Binding-site contacts:
Ligand atom C2 contacts residue VAL165 of chain 1.B at 3.5 Å (hydrophobic).
Ligand atom O6 contacts residue ILE113 of chain 1.B at 3.9 Å.
Ligand atom C6 contacts residue LYS143 of chain 1.B at 3.6 Å.
Ligand atom O6 contacts residue ALA163 of chain 1.B at 3.4 Å (h-bond).
Ligand atom N3 contacts residue LEU170 of chain 1.B at 4.1 Å.
Ligand atom N3 contacts residue PRP1 of chain 1.J at 4.2 Å.
Ligand atom N8 contacts residue GLN115 of chain 1.B at 2.9 Å (h-bond).
Ligand atom N1 contacts residue LEU170 of chain 1.B at 4.0 Å.
Ligand atom C6 contacts residue ILE113 of chain 1.B at 3.9 Å (hydrophobic).
Ligand atom N7 contacts residue TYR82 of chain 1.B at 4.0 Å.
Ligand atom C9 contacts residue TYR82 of chain 1.B at 3.3 Å (hydrophobic).
Ligand atom C9 contacts residue PRP1 of chain 1.J at 3.6 Å.
Ligand atom N7 contacts residue GLN115 of chain 1.B at 2.7 Å (h-bond).
Ligand atom O6 contacts residue VAL165 of chain 1.B at 2.9 Å (h-bond).
Ligand atom C2 contacts residue ASP171 of chain 1.B at 3.5 Å.
Ligand atom N1 contacts residue PHE164 of chain 1.B at 3.5 Å.
Ligand atom C5 contacts residue ILE113 of chain 1.B at 4.0 Å (hydrophobic).
Ligand atom C9 contacts residue ILE113 of chain 1.B at 3.9 Å (hydrophobic).
Ligand atom N3 contacts residue PHE164 of chain 1.B at 3.9 Å.
Ligand atom N3 contacts residue ASP171 of chain 1.B at 4.1 Å.
Ligand atom O6 contacts residue LYS143 of chain 1.B at 2.9 Å (salt-bridge).
Ligand atom C5 contacts residue GLN115 of chain 1.B at 4.0 Å.
Ligand atom O6 contacts residue PHE164 of chain 1.B at 3.3 Å.
Ligand atom N7 contacts residue LYS143 of chain 1.B at 3.1 Å (salt-bridge).
Ligand atom N1 contacts residue VAL165 of chain 1.B at 2.8 Å (h-bond).
Ligand atom C4 contacts residue ILE113 of chain 1.B at 4.0 Å (hydrophobic).
Ligand atom C5 contacts residue PHE164 of chain 1.B at 3.7 Å (hydrophobic).
Ligand atom C4 contacts residue TYR82 of chain 1.B at 4.1 Å (hydrophobic).
Ligand atom C2 contacts residue LEU170 of chain 1.B at 3.6 Å (hydrophobic).
Ligand atom C5 contacts residue LYS143 of chain 1.B at 3.7 Å.
Ligand atom C2 contacts residue PHE164 of chain 1.B at 3.5 Å (hydrophobic).
Ligand atom C6 contacts residue PHE164 of chain 1.B at 3.6 Å (hydrophobic).
Ligand atom N8 contacts residue PRP1 of chain 1.J at 4.0 Å.
Ligand atom C4 contacts residue PHE164 of chain 1.B at 3.9 Å (hydrophobic).
Ligand atom N7 contacts residue ILE113 of chain 1.B at 4.1 Å.
Ligand atom C6 contacts residue VAL165 of chain 1.B at 3.7 Å (hydrophobic).
Ligand atom N3 contacts residue ILE113 of chain 1.B at 4.2 Å.
Ligand atom C9 contacts residue GLN115 of chain 1.B at 4.2 Å.
Ligand atom N1 contacts residue ASP171 of chain 1.B at 4.2 Å.
Ligand atom N8 contacts residue TYR82 of chain 1.B at 3.1 Å (h-bond).

Sequence of chain 1.B:
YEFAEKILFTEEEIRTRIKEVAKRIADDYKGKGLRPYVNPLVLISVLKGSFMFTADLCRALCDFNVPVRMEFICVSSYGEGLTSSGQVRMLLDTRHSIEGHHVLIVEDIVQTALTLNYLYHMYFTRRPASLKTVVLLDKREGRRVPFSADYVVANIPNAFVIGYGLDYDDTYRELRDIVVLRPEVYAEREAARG

A small-molecule ligand and the protein it binds are described below.
Small molecule (SMILES): Oc1ncnc2cn[nH]c12